Binding-site contacts:
Ligand atom O5 contacts residue ASN327 of chain 1.A at 3.2 Å (h-bond).
Ligand atom O4 contacts residue HIS101 of chain 1.A at 3.0 Å (h-bond).
Ligand atom C1 contacts residue TRP179 of chain 1.A at 3.3 Å (hydrophobic).
Ligand atom O2 contacts residue MN1 of chain 1.E at 2.1 Å.
Ligand atom C1 contacts residue MN1 of chain 1.F at 3.1 Å.
Ligand atom C2 contacts residue MN1 of chain 1.E at 3.2 Å.
Ligand atom O6 contacts residue ASN327 of chain 1.A at 4.0 Å.
Ligand atom C2 contacts residue ASN327 of chain 1.A at 3.5 Å.
Ligand atom O1 contacts residue LYS221 of chain 1.A at 2.9 Å (salt-bridge).
Ligand atom O1 contacts residue HIS257 of chain 1.A at 3.5 Å (h-bond).
Ligand atom C4 contacts residue TRP179 of chain 1.A at 3.5 Å (hydrophobic).
Ligand atom C2 contacts residue GLU219 of chain 1.A at 4.0 Å.
Ligand atom O2 contacts residue ASP254 of chain 1.A at 3.3 Å (salt-bridge).
Ligand atom O3 contacts residue TRP179 of chain 1.A at 4.0 Å.
Ligand atom C3 contacts residue MN1 of chain 1.E at 3.4 Å.
Ligand atom C5 contacts residue ASN327 of chain 1.A at 3.7 Å.
Ligand atom C1 contacts residue LYS221 of chain 1.A at 3.8 Å.
Ligand atom O3 contacts residue ASN327 of chain 1.A at 3.7 Å.
Ligand atom C2 contacts residue HIS257 of chain 1.A at 3.9 Å.
Ligand atom O6 contacts residue TRP57 of chain 1.A at 3.3 Å (h-bond).
Ligand atom C6 contacts residue PHE66 of chain 1.B at 3.8 Å (hydrophobic).
Ligand atom O5 contacts residue MN1 of chain 1.F at 3.4 Å.
Ligand atom O1 contacts residue MN1 of chain 1.F at 2.3 Å.
Ligand atom C1 contacts residue HIS257 of chain 1.A at 3.8 Å.
Ligand atom C2 contacts residue TRP179 of chain 1.A at 4.0 Å (hydrophobic).
Ligand atom C2 contacts residue MN1 of chain 1.F at 3.1 Å.
Ligand atom O2 contacts residue HIS257 of chain 1.A at 3.0 Å.
Ligand atom C3 contacts residue GLU219 of chain 1.A at 3.6 Å.
Ligand atom C1 contacts residue PHE66 of chain 1.B at 4.0 Å (hydrophobic).
Ligand atom O2 contacts residue GLU219 of chain 1.A at 3.1 Å (salt-bridge).
Ligand atom O3 contacts residue GLU219 of chain 1.A at 2.7 Å (salt-bridge).
Ligand atom O3 contacts residue MN1 of chain 1.E at 2.5 Å.
Ligand atom O1 contacts residue ASP289 of chain 1.A at 3.1 Å (salt-bridge).
Ligand atom O3 contacts residue HIS281 of chain 1.A at 3.3 Å.
Ligand atom O2 contacts residue ASN327 of chain 1.A at 2.8 Å (h-bond).
Ligand atom C3 contacts residue TRP179 of chain 1.A at 3.4 Å (hydrophobic).
Ligand atom O5 contacts residue MN1 of chain 1.E at 3.9 Å.
Ligand atom O1 contacts residue PHE66 of chain 1.B at 3.3 Å.
Ligand atom O2 contacts residue MN1 of chain 1.F at 2.4 Å.
Ligand atom O1 contacts residue TRP179 of chain 1.A at 3.9 Å.

A small-molecule ligand and the protein it binds are described below.
Small molecule (SMILES): OC[C@H]1O[C@@](O)(CO)[C@H](O)[C@@H]1O

Sequence of chain 1.B:
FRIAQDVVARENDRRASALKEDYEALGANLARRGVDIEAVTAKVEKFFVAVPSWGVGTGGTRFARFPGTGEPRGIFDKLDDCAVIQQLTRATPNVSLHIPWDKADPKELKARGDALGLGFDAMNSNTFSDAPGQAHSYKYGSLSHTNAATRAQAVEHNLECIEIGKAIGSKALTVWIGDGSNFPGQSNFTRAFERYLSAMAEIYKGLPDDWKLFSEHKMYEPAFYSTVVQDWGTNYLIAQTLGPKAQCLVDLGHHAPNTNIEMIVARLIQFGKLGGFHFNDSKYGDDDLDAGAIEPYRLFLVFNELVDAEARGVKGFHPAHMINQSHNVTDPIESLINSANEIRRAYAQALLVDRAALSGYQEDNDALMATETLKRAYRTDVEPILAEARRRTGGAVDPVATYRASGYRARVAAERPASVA

Sequence of chain 1.A:
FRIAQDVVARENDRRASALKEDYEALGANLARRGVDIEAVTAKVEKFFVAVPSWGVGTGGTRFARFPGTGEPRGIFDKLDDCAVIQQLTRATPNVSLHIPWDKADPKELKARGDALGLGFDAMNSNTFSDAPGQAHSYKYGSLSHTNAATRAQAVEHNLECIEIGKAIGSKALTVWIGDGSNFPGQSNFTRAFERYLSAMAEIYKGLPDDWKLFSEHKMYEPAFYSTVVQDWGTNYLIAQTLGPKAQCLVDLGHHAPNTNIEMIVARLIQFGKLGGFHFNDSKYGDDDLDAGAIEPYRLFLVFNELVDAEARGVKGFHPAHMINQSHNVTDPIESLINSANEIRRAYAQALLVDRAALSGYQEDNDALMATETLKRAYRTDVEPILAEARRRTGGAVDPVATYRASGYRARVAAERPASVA